The protein below binds the small molecule below.
Small molecule (SMILES): N#CCC1C=CC(=Nc2nc(Nc3cc(C4CC4)[nH]n3)c3ccccc3n2)C=C1

Sequence of chain 1.B:
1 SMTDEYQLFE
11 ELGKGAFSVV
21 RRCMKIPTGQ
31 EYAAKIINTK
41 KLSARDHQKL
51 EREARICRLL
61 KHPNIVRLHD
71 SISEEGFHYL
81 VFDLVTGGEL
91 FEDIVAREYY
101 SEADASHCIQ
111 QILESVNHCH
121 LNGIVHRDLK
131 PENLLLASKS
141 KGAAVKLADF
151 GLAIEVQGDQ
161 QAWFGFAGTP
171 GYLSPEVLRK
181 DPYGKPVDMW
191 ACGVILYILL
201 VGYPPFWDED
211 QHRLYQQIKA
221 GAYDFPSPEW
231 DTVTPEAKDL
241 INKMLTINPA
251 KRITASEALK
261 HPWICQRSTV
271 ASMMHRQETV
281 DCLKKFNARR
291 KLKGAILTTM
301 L

Binding-site contacts:
Ligand atom C5 contacts residue VAL85 of chain 1.B at 3.9 Å (hydrophobic).
Ligand atom NAA contacts residue LYS35 of chain 1.B at 3.4 Å (salt-bridge).
Ligand atom CA0 contacts residue ASP149 of chain 1.B at 3.5 Å.
Ligand atom N3 contacts residue PO41 of chain 1.J at 2.7 Å (h-bond).
Ligand atom CAK contacts residue ALA33 of chain 1.B at 3.8 Å (hydrophobic).
Ligand atom C6 contacts residue VAL85 of chain 1.B at 3.9 Å (hydrophobic).
Ligand atom NAR contacts residue LEU12 of chain 1.B at 3.9 Å.
Ligand atom CAH contacts residue LYS14 of chain 1.B at 3.7 Å.
Ligand atom C5 contacts residue LEU12 of chain 1.B at 3.7 Å (hydrophobic).
Ligand atom CAV contacts residue ALA33 of chain 1.B at 3.8 Å (hydrophobic).
Ligand atom NAQ contacts residue PO41 of chain 1.J at 3.0 Å (h-bond).
Ligand atom CAH contacts residue PO41 of chain 1.J at 3.9 Å.
Ligand atom C2 contacts residue PO41 of chain 1.J at 3.7 Å.
Ligand atom CAX contacts residue ALA33 of chain 1.B at 3.4 Å (hydrophobic).
Ligand atom C4 contacts residue LEU12 of chain 1.B at 3.7 Å (hydrophobic).
Ligand atom NAR contacts residue VAL85 of chain 1.B at 3.2 Å (h-bond).
Ligand atom CAF contacts residue LYS14 of chain 1.B at 3.5 Å.
Ligand atom CAU contacts residue PO41 of chain 1.J at 3.8 Å.
Ligand atom NAN contacts residue ALA33 of chain 1.B at 3.4 Å.
Ligand atom CAV contacts residue VAL85 of chain 1.B at 3.7 Å (hydrophobic).
Ligand atom NAN contacts residue ASP83 of chain 1.B at 3.5 Å (salt-bridge).
Ligand atom C4 contacts residue PO41 of chain 1.J at 3.5 Å.
Ligand atom NAS contacts residue ASP83 of chain 1.B at 2.8 Å (salt-bridge).
Ligand atom CAI contacts residue PO41 of chain 1.J at 3.4 Å.
Ligand atom NAS contacts residue ALA33 of chain 1.B at 3.2 Å.
Ligand atom CBB contacts residue PHE82 of chain 1.B at 3.8 Å (hydrophobic).
Ligand atom C6 contacts residue LEU12 of chain 1.B at 4.0 Å (hydrophobic).
Ligand atom CAB contacts residue LYS35 of chain 1.B at 3.8 Å.
Ligand atom NAS contacts residue VAL85 of chain 1.B at 3.7 Å.
Ligand atom NAN contacts residue VAL85 of chain 1.B at 3.1 Å (h-bond).
Ligand atom N3 contacts residue LEU12 of chain 1.B at 3.5 Å (h-bond).
Ligand atom NAR contacts residue LEU84 of chain 1.B at 3.9 Å.
Ligand atom NAA contacts residue ASP149 of chain 1.B at 3.7 Å.
Ligand atom CAI contacts residue LEU12 of chain 1.B at 3.8 Å (hydrophobic).
Ligand atom NAS contacts residue LEU84 of chain 1.B at 3.8 Å.
Ligand atom CAJ contacts residue VAL85 of chain 1.B at 3.3 Å (hydrophobic).
Ligand atom CAF contacts residue VAL20 of chain 1.B at 3.8 Å (hydrophobic).
Ligand atom CAX contacts residue ASP83 of chain 1.B at 3.9 Å.
Ligand atom NAN contacts residue LEU84 of chain 1.B at 3.6 Å.
Ligand atom CAB contacts residue ASP149 of chain 1.B at 3.8 Å.